Sequence of chain 1.A:
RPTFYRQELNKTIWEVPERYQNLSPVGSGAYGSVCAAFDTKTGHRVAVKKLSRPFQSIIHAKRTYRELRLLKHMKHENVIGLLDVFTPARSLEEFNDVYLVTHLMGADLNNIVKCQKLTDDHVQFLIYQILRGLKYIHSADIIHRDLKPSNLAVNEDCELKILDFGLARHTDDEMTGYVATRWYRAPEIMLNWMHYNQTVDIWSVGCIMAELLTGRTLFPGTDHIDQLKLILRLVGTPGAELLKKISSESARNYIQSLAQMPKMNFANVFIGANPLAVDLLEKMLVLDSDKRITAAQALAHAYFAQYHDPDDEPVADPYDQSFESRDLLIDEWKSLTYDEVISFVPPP

This small molecule binds to this protein.
Small molecule (SMILES): S=C(NCCc1ccccn1)N[C@@H]1C[C@H]2CC[C@@H]1C2

Binding-site contacts:
Ligand atom N1 contacts residue THR106 of chain 1.A at 3.4 Å.
Ligand atom S contacts residue LEU108 of chain 1.A at 4.4 Å.
Ligand atom C5 contacts residue ILE84 of chain 1.A at 4.0 Å (hydrophobic).
Ligand atom C7 contacts residue LEU104 of chain 1.A at 3.9 Å (hydrophobic).
Ligand atom C12 contacts residue ALA111 of chain 1.A at 3.1 Å (hydrophobic).
Ligand atom C12 contacts residue GLY110 of chain 1.A at 4.2 Å.
Ligand atom C7 contacts residue LYS53 of chain 1.A at 3.5 Å.
Ligand atom C12 contacts residue ASP112 of chain 1.A at 3.9 Å.
Ligand atom C7 contacts residue THR106 of chain 1.A at 3.6 Å.
Ligand atom C5 contacts residue GLU71 of chain 1.A at 4.3 Å.
Ligand atom N2 contacts residue MET109 of chain 1.A at 4.1 Å.
Ligand atom C6 contacts residue LEU104 of chain 1.A at 3.8 Å (hydrophobic).
Ligand atom C11 contacts residue GLY110 of chain 1.A at 4.2 Å.
Ligand atom N1 contacts residue ALA51 of chain 1.A at 4.1 Å.
Ligand atom C5 contacts residue LEU75 of chain 1.A at 3.8 Å (hydrophobic).
Ligand atom C4 contacts residue ILE84 of chain 1.A at 3.8 Å (hydrophobic).
Ligand atom C9 contacts residue MET109 of chain 1.A at 3.7 Å (hydrophobic).
Ligand atom C6 contacts residue LEU75 of chain 1.A at 4.1 Å (hydrophobic).
Ligand atom C1 contacts residue THR106 of chain 1.A at 3.8 Å.
Ligand atom C contacts residue MET109 of chain 1.A at 4.4 Å (hydrophobic).
Ligand atom S contacts residue THR106 of chain 1.A at 4.2 Å.
Ligand atom C13 contacts residue MET109 of chain 1.A at 4.0 Å (hydrophobic).
Ligand atom C8 contacts residue MET109 of chain 1.A at 3.1 Å (hydrophobic).
Ligand atom N1 contacts residue LYS53 of chain 1.A at 3.7 Å.
Ligand atom C7 contacts residue ALA51 of chain 1.A at 4.1 Å (hydrophobic).
Ligand atom C3 contacts residue LYS53 of chain 1.A at 4.0 Å.
Ligand atom S contacts residue HIS107 of chain 1.A at 4.2 Å.
Ligand atom C13 contacts residue ALA111 of chain 1.A at 4.2 Å (hydrophobic).
Ligand atom S contacts residue ALA51 of chain 1.A at 3.6 Å.
Ligand atom C12 contacts residue MET109 of chain 1.A at 3.9 Å (hydrophobic).
Ligand atom C4 contacts residue LYS53 of chain 1.A at 3.7 Å.
Ligand atom C1 contacts residue ILE84 of chain 1.A at 3.9 Å (hydrophobic).
Ligand atom C3 contacts residue ILE84 of chain 1.A at 4.2 Å (hydrophobic).
Ligand atom C3 contacts residue THR106 of chain 1.A at 4.1 Å.
Ligand atom C11 contacts residue ASP112 of chain 1.A at 4.3 Å.
Ligand atom C5 contacts residue LYS53 of chain 1.A at 3.8 Å.
Ligand atom C11 contacts residue MET109 of chain 1.A at 4.3 Å (hydrophobic).
Ligand atom C11 contacts residue ALA111 of chain 1.A at 3.8 Å (hydrophobic).
Ligand atom C6 contacts residue LYS53 of chain 1.A at 3.9 Å.
Ligand atom S contacts residue MET109 of chain 1.A at 3.5 Å (h-bond).